A protein and the small-molecule ligand that binds it are described below.
Small molecule (SMILES): Nc1ncnc2c1ncn2[C@@H]1O[C@H](COP(=O)(O)OP(=O)(O)OP(O)(O)=S)[C@@H](O)[C@H]1O

Binding-site contacts:
Ligand atom C4 contacts residue ALA214 of chain 1.D at 4.2 Å (hydrophobic).
Ligand atom O1A contacts residue THR213 of chain 1.D at 3.1 Å (h-bond).
Ligand atom PB contacts residue GLY211 of chain 1.D at 4.0 Å.
Ligand atom O2' contacts residue ASP178 of chain 1.D at 3.3 Å (salt-bridge).
Ligand atom O2A contacts residue THR213 of chain 1.D at 3.0 Å (h-bond).
Ligand atom O3B contacts residue PRO208 of chain 1.D at 4.1 Å.
Ligand atom N7 contacts residue VAL210 of chain 1.D at 4.1 Å.
Ligand atom N7 contacts residue PRO388 of chain 1.D at 3.7 Å.
Ligand atom O3B contacts residue GLY209 of chain 1.D at 3.0 Å (h-bond).
Ligand atom C4' contacts residue ASP389 of chain 1.D at 4.1 Å.
Ligand atom O2A contacts residue ALA214 of chain 1.D at 3.9 Å.
Ligand atom PB contacts residue LYS212 of chain 1.D at 3.9 Å.
Ligand atom O2B contacts residue LYS212 of chain 1.D at 3.0 Å (salt-bridge).
Ligand atom PB contacts residue GLY209 of chain 1.D at 4.0 Å.
Ligand atom N6 contacts residue ILE350 of chain 1.D at 4.0 Å.
Ligand atom N6 contacts residue VAL180 of chain 1.D at 3.4 Å.
Ligand atom N1 contacts residue VAL180 of chain 1.D at 3.4 Å.
Ligand atom N7 contacts residue GLY211 of chain 1.D at 4.0 Å.
Ligand atom C6 contacts residue VAL180 of chain 1.D at 3.6 Å (hydrophobic).
Ligand atom O1B contacts residue LYS212 of chain 1.D at 3.6 Å.
Ligand atom C8 contacts residue PRO388 of chain 1.D at 3.6 Å (hydrophobic).
Ligand atom O2B contacts residue VAL210 of chain 1.D at 3.0 Å (h-bond).
Ligand atom O2B contacts residue GLY209 of chain 1.D at 3.6 Å.
Ligand atom PA contacts residue THR213 of chain 1.D at 3.9 Å.
Ligand atom O1B contacts residue THR213 of chain 1.D at 3.3 Å (h-bond).
Ligand atom O3G contacts residue LYS212 of chain 1.D at 3.6 Å.
Ligand atom N1 contacts residue ILE181 of chain 1.D at 3.8 Å.
Ligand atom O2B contacts residue GLY211 of chain 1.D at 2.6 Å (h-bond).
Ligand atom C8 contacts residue GLY211 of chain 1.D at 3.9 Å.
Ligand atom N6 contacts residue ILE181 of chain 1.D at 3.6 Å (h-bond).
Ligand atom S1G contacts residue ARG332 of chain 1.F at 2.5 Å (salt-bridge).
Ligand atom C2 contacts residue LEU354 of chain 1.D at 3.6 Å (hydrophobic).
Ligand atom C2 contacts residue VAL180 of chain 1.D at 3.9 Å (hydrophobic).
Ligand atom O2A contacts residue LYS212 of chain 1.D at 3.2 Å (salt-bridge).
Ligand atom O2A contacts residue GLY211 of chain 1.D at 3.3 Å.
Ligand atom O4' contacts residue ASP389 of chain 1.D at 3.9 Å.
Ligand atom C5 contacts residue ALA214 of chain 1.D at 4.2 Å (hydrophobic).
Ligand atom O3B contacts residue LYS212 of chain 1.D at 3.6 Å (salt-bridge).
Ligand atom C1' contacts residue ILE392 of chain 1.D at 4.2 Å (hydrophobic).
Ligand atom N3 contacts residue LEU354 of chain 1.D at 4.0 Å.

Sequence of chain 1.F:
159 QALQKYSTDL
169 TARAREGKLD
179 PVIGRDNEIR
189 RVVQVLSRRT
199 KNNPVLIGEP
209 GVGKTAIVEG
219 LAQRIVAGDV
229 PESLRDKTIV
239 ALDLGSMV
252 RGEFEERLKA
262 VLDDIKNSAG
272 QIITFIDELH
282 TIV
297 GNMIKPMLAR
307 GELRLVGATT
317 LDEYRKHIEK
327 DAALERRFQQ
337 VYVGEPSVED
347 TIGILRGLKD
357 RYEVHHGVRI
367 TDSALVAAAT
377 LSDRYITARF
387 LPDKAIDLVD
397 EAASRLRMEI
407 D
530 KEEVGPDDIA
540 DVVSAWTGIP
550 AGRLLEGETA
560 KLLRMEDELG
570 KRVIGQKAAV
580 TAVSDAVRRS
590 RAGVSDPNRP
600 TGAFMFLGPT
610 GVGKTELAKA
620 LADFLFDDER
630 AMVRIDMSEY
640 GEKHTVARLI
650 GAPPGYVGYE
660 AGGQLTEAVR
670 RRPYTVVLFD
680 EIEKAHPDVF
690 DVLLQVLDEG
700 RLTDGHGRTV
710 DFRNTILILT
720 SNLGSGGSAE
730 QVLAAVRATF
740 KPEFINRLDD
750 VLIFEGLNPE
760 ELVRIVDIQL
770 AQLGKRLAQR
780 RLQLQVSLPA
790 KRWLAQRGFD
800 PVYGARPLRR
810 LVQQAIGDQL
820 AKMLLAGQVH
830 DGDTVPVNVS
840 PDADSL

Sequence of chain 1.D:
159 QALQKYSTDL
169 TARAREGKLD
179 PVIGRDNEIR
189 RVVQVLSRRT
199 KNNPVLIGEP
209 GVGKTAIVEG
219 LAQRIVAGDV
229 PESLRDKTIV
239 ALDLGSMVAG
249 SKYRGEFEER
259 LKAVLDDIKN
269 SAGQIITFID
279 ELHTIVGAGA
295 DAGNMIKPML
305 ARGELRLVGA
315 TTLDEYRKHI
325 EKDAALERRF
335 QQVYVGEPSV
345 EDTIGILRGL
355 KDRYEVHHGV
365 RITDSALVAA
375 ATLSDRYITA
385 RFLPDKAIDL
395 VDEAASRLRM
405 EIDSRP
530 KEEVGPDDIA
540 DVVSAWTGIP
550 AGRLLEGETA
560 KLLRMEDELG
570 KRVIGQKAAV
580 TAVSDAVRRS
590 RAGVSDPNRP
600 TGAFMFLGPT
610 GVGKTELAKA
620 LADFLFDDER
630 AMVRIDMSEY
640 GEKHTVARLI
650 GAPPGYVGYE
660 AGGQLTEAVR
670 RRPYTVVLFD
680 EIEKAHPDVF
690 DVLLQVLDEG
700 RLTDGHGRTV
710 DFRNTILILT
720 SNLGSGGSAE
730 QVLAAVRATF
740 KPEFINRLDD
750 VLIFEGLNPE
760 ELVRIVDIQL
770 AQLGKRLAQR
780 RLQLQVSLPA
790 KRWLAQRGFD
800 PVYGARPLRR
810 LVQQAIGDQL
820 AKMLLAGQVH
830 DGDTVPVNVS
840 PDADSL